Sequence of chain 1.B:
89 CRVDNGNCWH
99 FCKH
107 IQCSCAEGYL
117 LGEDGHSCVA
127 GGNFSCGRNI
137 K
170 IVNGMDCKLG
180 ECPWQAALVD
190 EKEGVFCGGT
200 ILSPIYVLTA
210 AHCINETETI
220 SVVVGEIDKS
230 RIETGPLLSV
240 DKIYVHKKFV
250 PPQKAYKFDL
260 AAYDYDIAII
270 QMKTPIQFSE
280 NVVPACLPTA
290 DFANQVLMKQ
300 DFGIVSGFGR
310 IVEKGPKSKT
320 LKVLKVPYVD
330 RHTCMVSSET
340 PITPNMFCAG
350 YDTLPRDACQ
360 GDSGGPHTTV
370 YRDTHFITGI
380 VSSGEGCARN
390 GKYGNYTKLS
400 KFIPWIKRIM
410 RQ

This small molecule binds to this protein.
Small molecule (SMILES): NC(=[NH2+])NCCC[C@H](NC(=O)CNC(=O)[C@@H](N)CCC(=O)O)[C@H](O)CCl

Binding-site contacts:
Ligand atom CG contacts residue GLY383 of chain 1.B at 3.0 Å.
Ligand atom N contacts residue GLY383 of chain 1.B at 3.4 Å (h-bond).
Ligand atom C1 contacts residue SER381 of chain 1.B at 3.6 Å.
Ligand atom NH2 contacts residue ALA357 of chain 1.B at 3.2 Å (h-bond).
Ligand atom CA2 contacts residue SER362 of chain 1.B at 2.4 Å.
Ligand atom CG1 contacts residue GLN359 of chain 1.B at 3.7 Å.
Ligand atom NE contacts residue GLY383 of chain 1.B at 3.7 Å.
Ligand atom C3 contacts residue SER362 of chain 1.B at 2.4 Å.
Ligand atom NH2 contacts residue GLY385 of chain 1.B at 2.8 Å (h-bond).
Ligand atom OE1 contacts residue GLN359 of chain 1.B at 3.5 Å (h-bond).
Ligand atom C2 contacts residue HIS211 of chain 1.B at 2.8 Å.
Ligand atom C contacts residue TYR262 of chain 1.B at 3.7 Å (hydrophobic).
Ligand atom NH2 contacts residue ASP356 of chain 1.B at 2.8 Å (salt-bridge).
Ligand atom N2 contacts residue SER381 of chain 1.B at 2.7 Å (h-bond).
Ligand atom N1 contacts residue TYR262 of chain 1.B at 3.0 Å (h-bond).
Ligand atom CZ contacts residue ASP356 of chain 1.B at 3.6 Å.
Ligand atom C3 contacts residue HIS211 of chain 1.B at 1.9 Å.
Ligand atom C2 contacts residue SER362 of chain 1.B at 1.4 Å.
Ligand atom CA1 contacts residue TYR262 of chain 1.B at 3.3 Å (hydrophobic).
Ligand atom O2 contacts residue GLY360 of chain 1.B at 3.0 Å (h-bond).
Ligand atom CB1 contacts residue SER381 of chain 1.B at 3.6 Å.
Ligand atom NH1 contacts residue ALA357 of chain 1.B at 3.4 Å (h-bond).
Ligand atom O1 contacts residue GLN359 of chain 1.B at 3.3 Å (h-bond).
Ligand atom CB1 contacts residue SER362 of chain 1.B at 2.8 Å.
Ligand atom OE2 contacts residue GLY385 of chain 1.B at 3.5 Å (h-bond).
Ligand atom O2 contacts residue SER362 of chain 1.B at 2.3 Å (h-bond).
Ligand atom O2 contacts residue ASP361 of chain 1.B at 3.8 Å.
Ligand atom CA2 contacts residue SER381 of chain 1.B at 3.6 Å.
Ligand atom N2 contacts residue SER362 of chain 1.B at 3.0 Å (h-bond).
Ligand atom CG1 contacts residue CYS358 of chain 1.B at 3.5 Å (hydrophobic).
Ligand atom NH1 contacts residue GLY393 of chain 1.B at 3.6 Å.
Ligand atom CA2 contacts residue HIS211 of chain 1.B at 3.6 Å.
Ligand atom NH1 contacts residue ASP356 of chain 1.B at 3.6 Å (salt-bridge).
Ligand atom O contacts residue SER382 of chain 1.B at 3.3 Å.
Ligand atom CZ contacts residue GLY385 of chain 1.B at 3.7 Å.
Ligand atom O contacts residue GLY383 of chain 1.B at 3.0 Å (h-bond).
Ligand atom CZ contacts residue ALA357 of chain 1.B at 3.3 Å (hydrophobic).
Ligand atom CA1 contacts residue SER381 of chain 1.B at 3.7 Å.
Ligand atom N2 contacts residue HIS211 of chain 1.B at 3.2 Å (h-bond).
Ligand atom NH1 contacts residue SER382 of chain 1.B at 3.7 Å.